Binding-site contacts:
Ligand atom N2 contacts residue ASP120 of chain 1.A at 2.8 Å (salt-bridge).
Ligand atom O2A contacts residue ILE35 of chain 1.A at 3.4 Å.
Ligand atom O2G contacts residue THR37 of chain 1.A at 2.9 Å (h-bond).
Ligand atom O4' contacts residue LYS118 of chain 1.A at 3.2 Å (salt-bridge).
Ligand atom O1A contacts residue THR19 of chain 1.A at 3.3 Å (h-bond).
Ligand atom O6 contacts residue SER158 of chain 1.A at 3.4 Å (h-bond).
Ligand atom O1G contacts residue LYS18 of chain 1.A at 2.6 Å (salt-bridge).
Ligand atom C6 contacts residue ASP120 of chain 1.A at 3.5 Å.
Ligand atom C2 contacts residue ASP120 of chain 1.A at 3.6 Å.
Ligand atom O2G contacts residue MG1 of chain 1.C at 2.0 Å.
Ligand atom O1G contacts residue GLY62 of chain 1.A at 2.8 Å (h-bond).
Ligand atom N2 contacts residue LEU121 of chain 1.A at 3.5 Å.
Ligand atom O1B contacts residue GLY17 of chain 1.A at 3.0 Å (h-bond).
Ligand atom C8 contacts residue GLY17 of chain 1.A at 3.6 Å.
Ligand atom O1A contacts residue GLY17 of chain 1.A at 3.3 Å.
Ligand atom PB contacts residue LYS18 of chain 1.A at 3.5 Å.
Ligand atom O6 contacts residue SER159 of chain 1.A at 2.8 Å (h-bond).
Ligand atom O6 contacts residue LYS160 of chain 1.A at 3.1 Å (salt-bridge).
Ligand atom O3A contacts residue ALA15 of chain 1.A at 3.7 Å.
Ligand atom O1A contacts residue CYS20 of chain 1.A at 2.8 Å (h-bond).
Ligand atom O1B contacts residue ALA15 of chain 1.A at 3.6 Å.
Ligand atom PG contacts residue MG1 of chain 1.C at 3.2 Å.
Ligand atom O2B contacts residue LYS18 of chain 1.A at 3.5 Å (salt-bridge).
Ligand atom O6 contacts residue ASP120 of chain 1.A at 3.4 Å (salt-bridge).
Ligand atom O1G contacts residue GLY14 of chain 1.A at 3.3 Å.
Ligand atom O1B contacts residue VAL16 of chain 1.A at 3.3 Å (h-bond).
Ligand atom O1G contacts residue ALA15 of chain 1.A at 3.6 Å.
Ligand atom C5' contacts residue ALA15 of chain 1.A at 3.5 Å (hydrophobic).
Ligand atom O2' contacts residue PHE30 of chain 1.A at 3.5 Å.
Ligand atom PB contacts residue MG1 of chain 1.C at 3.3 Å.
Ligand atom N3B contacts residue ALA15 of chain 1.A at 3.0 Å (h-bond).
Ligand atom N1 contacts residue ASP120 of chain 1.A at 2.7 Å (salt-bridge).
Ligand atom O2B contacts residue THR19 of chain 1.A at 2.9 Å (h-bond).
Ligand atom O1B contacts residue LYS18 of chain 1.A at 2.8 Å (salt-bridge).
Ligand atom O5' contacts residue GLY17 of chain 1.A at 3.6 Å.
Ligand atom PA contacts residue GLY17 of chain 1.A at 3.7 Å.
Ligand atom N1 contacts residue LYS160 of chain 1.A at 3.5 Å.
Ligand atom O3A contacts residue GLY17 of chain 1.A at 3.1 Å (h-bond).
Ligand atom O2B contacts residue MG1 of chain 1.C at 2.0 Å.
Ligand atom N3B contacts residue MG1 of chain 1.C at 3.5 Å.

A small-molecule ligand and the protein it binds are described below.
Small molecule (SMILES): Nc1nc2c(ncn2[C@@H]2O[C@H](CO[P](=O)(O)O[P](=O)(O)NP(=O)(O)O)[C@@H](O)[C@H]2O)c(=O)[nH]1

Sequence of chain 1.A:
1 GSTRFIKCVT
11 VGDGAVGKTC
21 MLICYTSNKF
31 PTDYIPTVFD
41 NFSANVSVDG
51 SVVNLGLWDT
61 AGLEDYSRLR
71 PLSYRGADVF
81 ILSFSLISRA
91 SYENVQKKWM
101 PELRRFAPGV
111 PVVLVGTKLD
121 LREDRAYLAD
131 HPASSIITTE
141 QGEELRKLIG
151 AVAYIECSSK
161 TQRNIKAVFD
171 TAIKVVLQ